This small molecule binds to this protein.
Small molecule (SMILES): CC(=O)N[C@H]1[C@H](O[C@H]2[C@H](O)[C@@H](NC(C)=O)CO[C@@H]2CO)O[C@H](CO)[C@@H](O)[C@@H]1O

Sequence of chain 1.A:
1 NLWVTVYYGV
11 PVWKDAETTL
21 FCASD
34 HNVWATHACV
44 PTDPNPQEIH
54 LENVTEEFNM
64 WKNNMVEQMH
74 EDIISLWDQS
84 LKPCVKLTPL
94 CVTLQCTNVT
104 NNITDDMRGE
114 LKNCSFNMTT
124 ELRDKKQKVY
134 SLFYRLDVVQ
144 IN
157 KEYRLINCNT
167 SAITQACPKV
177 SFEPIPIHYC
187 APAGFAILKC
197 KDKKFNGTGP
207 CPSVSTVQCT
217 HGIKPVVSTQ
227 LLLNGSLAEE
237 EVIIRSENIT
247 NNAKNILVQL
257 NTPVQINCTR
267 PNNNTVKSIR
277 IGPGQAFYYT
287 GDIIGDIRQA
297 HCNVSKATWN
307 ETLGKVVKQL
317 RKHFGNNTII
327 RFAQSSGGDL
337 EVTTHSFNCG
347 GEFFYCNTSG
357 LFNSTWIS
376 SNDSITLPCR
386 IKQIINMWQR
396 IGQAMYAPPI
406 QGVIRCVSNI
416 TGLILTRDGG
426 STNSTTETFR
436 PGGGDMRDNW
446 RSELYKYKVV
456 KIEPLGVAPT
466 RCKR

Binding-site contacts:
Ligand atom C6 contacts residue THR246 of chain 1.A at 4.2 Å.
Ligand atom C1 contacts residue ASN244 of chain 1.A at 1.5 Å.
Ligand atom O6 contacts residue ASN247 of chain 1.A at 4.4 Å.
Ligand atom O5 contacts residue ASN244 of chain 1.A at 2.4 Å (h-bond).
Ligand atom C5 contacts residue THR246 of chain 1.A at 3.8 Å.
Ligand atom C1 contacts residue ASN247 of chain 1.A at 4.4 Å.
Ligand atom C4 contacts residue ASN244 of chain 1.A at 4.4 Å.
Ligand atom C2 contacts residue ASN244 of chain 1.A at 2.5 Å.
Ligand atom C7 contacts residue ASN244 of chain 1.A at 3.5 Å.
Ligand atom C5 contacts residue ASN244 of chain 1.A at 3.8 Å.
Ligand atom O5 contacts residue ASN247 of chain 1.A at 3.8 Å.
Ligand atom C3 contacts residue ASN244 of chain 1.A at 3.9 Å.
Ligand atom O5 contacts residue THR246 of chain 1.A at 3.6 Å.
Ligand atom O7 contacts residue ASN244 of chain 1.A at 3.7 Å.
Ligand atom N2 contacts residue ASN244 of chain 1.A at 3.0 Å (h-bond).
Ligand atom C1 contacts residue THR246 of chain 1.A at 3.8 Å.